A protein and the small-molecule ligand that binds it are described below.
Small molecule (SMILES): N[C@H](C(=O)O)[C@H](O)COP(=O)(O)O

Sequence of chain 1.A:
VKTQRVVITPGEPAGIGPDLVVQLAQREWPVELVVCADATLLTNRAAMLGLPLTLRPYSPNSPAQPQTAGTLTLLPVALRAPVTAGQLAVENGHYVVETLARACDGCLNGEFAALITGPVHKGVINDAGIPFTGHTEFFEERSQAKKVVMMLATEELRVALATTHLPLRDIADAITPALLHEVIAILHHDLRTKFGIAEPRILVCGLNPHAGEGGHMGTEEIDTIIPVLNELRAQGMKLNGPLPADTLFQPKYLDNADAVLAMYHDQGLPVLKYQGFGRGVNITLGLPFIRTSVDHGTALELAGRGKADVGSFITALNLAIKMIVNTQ

Binding-site contacts:
Ligand atom C contacts residue ASN282 of chain 1.A at 3.0 Å.
Ligand atom OP2 contacts residue HIS135 of chain 1.A at 3.9 Å.
Ligand atom O contacts residue ASP295 of chain 1.A at 3.9 Å.
Ligand atom OXT contacts residue ASN282 of chain 1.A at 3.6 Å (h-bond).
Ligand atom CB contacts residue HIS210 of chain 1.B at 4.3 Å.
Ligand atom CA contacts residue ASN282 of chain 1.A at 3.8 Å.
Ligand atom OP1 contacts residue HIS135 of chain 1.A at 3.1 Å (h-bond).
Ligand atom CB contacts residue HIS165 of chain 1.A at 4.2 Å.
Ligand atom P contacts residue THR136 of chain 1.A at 4.1 Å.
Ligand atom C contacts residue LEU152 of chain 1.A at 4.0 Å (hydrophobic).
Ligand atom OG1 contacts residue ZN1 of chain 1.C at 2.2 Å.
Ligand atom OP2 contacts residue ARG291 of chain 1.A at 3.2 Å (salt-bridge).
Ligand atom OP2 contacts residue ASN282 of chain 1.A at 4.1 Å.
Ligand atom OP3 contacts residue THR136 of chain 1.A at 2.9 Å (h-bond).
Ligand atom C contacts residue LYS273 of chain 1.A at 4.0 Å.
Ligand atom CG2 contacts residue MET150 of chain 1.A at 4.1 Å (hydrophobic).
Ligand atom OXT contacts residue LYS273 of chain 1.A at 2.9 Å (salt-bridge).
Ligand atom N contacts residue HIS210 of chain 1.B at 3.6 Å (h-bond).
Ligand atom C contacts residue ZN1 of chain 1.C at 4.3 Å.
Ligand atom O contacts residue ASN282 of chain 1.A at 2.5 Å (h-bond).
Ligand atom N contacts residue MET150 of chain 1.A at 4.2 Å.
Ligand atom CG2 contacts residue ZN1 of chain 1.C at 4.3 Å.
Ligand atom P contacts residue HIS135 of chain 1.A at 4.0 Å.
Ligand atom N contacts residue LEU269 of chain 1.A at 3.6 Å.
Ligand atom N contacts residue ZN1 of chain 1.C at 2.0 Å.
Ligand atom OP1 contacts residue GLY134 of chain 1.A at 4.0 Å.
Ligand atom OG1 contacts residue HIS165 of chain 1.A at 3.0 Å (h-bond).
Ligand atom OP2 contacts residue THR136 of chain 1.A at 4.1 Å.
Ligand atom CG2 contacts residue ASN282 of chain 1.A at 3.9 Å.
Ligand atom OXT contacts residue LEU269 of chain 1.A at 4.0 Å.
Ligand atom OXT contacts residue ASP246 of chain 1.B at 4.2 Å.
Ligand atom OXT contacts residue LEU152 of chain 1.A at 3.7 Å.
Ligand atom OP3 contacts residue GLY134 of chain 1.A at 4.1 Å.
Ligand atom OG1 contacts residue HIS210 of chain 1.B at 3.1 Å (h-bond).
Ligand atom CB contacts residue ZN1 of chain 1.C at 3.1 Å.
Ligand atom N contacts residue HIS165 of chain 1.A at 3.7 Å.
Ligand atom OP3 contacts residue HIS135 of chain 1.A at 3.5 Å (h-bond).
Ligand atom N contacts residue HIS265 of chain 1.A at 3.0 Å (h-bond).
Ligand atom CA contacts residue MET150 of chain 1.A at 3.9 Å (hydrophobic).
Ligand atom CA contacts residue ZN1 of chain 1.C at 3.0 Å.

Sequence of chain 1.B:
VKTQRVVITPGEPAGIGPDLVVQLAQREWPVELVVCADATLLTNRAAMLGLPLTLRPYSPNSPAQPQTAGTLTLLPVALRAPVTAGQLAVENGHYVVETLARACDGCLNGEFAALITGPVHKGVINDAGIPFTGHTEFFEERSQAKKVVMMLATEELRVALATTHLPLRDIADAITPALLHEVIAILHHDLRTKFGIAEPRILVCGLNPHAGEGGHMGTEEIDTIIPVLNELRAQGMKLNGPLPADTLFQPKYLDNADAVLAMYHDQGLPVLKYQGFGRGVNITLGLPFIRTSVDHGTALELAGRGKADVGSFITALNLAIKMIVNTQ